Binding-site contacts:
Ligand atom C contacts residue THR73 of chain 1.A at 3.4 Å.
Ligand atom CG contacts residue TYR171 of chain 1.A at 3.4 Å (hydrophobic).
Ligand atom O contacts residue TRP147 of chain 1.A at 2.9 Å (h-bond).
Ligand atom NZ contacts residue ASP74 of chain 1.A at 2.9 Å (salt-bridge).
Ligand atom N contacts residue THR73 of chain 1.A at 3.4 Å.
Ligand atom CE contacts residue ASP74 of chain 1.A at 3.4 Å.
Ligand atom O contacts residue TRP167 of chain 1.A at 2.6 Å (h-bond).
Ligand atom CB contacts residue TYR99 of chain 1.A at 3.3 Å (hydrophobic).
Ligand atom CD2 contacts residue TYR171 of chain 1.A at 3.3 Å (hydrophobic).
Ligand atom OXT contacts residue TYR84 of chain 1.A at 2.6 Å (h-bond).
Ligand atom N contacts residue SER77 of chain 1.A at 2.9 Å (h-bond).
Ligand atom O contacts residue TYR159 of chain 1.A at 2.7 Å (h-bond).
Ligand atom CD1 contacts residue TYR7 of chain 1.A at 3.1 Å (hydrophobic).
Ligand atom CB contacts residue ILE66 of chain 1.A at 3.3 Å (hydrophobic).
Ligand atom O contacts residue TRP147 of chain 1.A at 3.5 Å.
Ligand atom CB contacts residue ASN63 of chain 1.A at 3.3 Å.
Ligand atom O contacts residue ASN80 of chain 1.A at 2.9 Å (h-bond).
Ligand atom O contacts residue LYS146 of chain 1.A at 3.2 Å (salt-bridge).
Ligand atom SG contacts residue ASN80 of chain 1.A at 3.2 Å (h-bond).
Ligand atom CD1 contacts residue SER77 of chain 1.A at 3.4 Å.
Ligand atom O contacts residue TYR7 of chain 1.A at 3.1 Å (h-bond).
Ligand atom OH contacts residue GLN155 of chain 1.A at 3.3 Å.
Ligand atom O contacts residue TYR84 of chain 1.A at 3.4 Å (h-bond).
Ligand atom NZ contacts residue SER97 of chain 1.A at 2.9 Å (h-bond).
Ligand atom CB contacts residue CYS76 of chain 1.A at 3.3 Å (hydrophobic).
Ligand atom CE2 contacts residue ASN63 of chain 1.A at 3.3 Å.
Ligand atom NZ contacts residue ASP9 of chain 1.A at 2.9 Å (salt-bridge).
Ligand atom NZ contacts residue ASP156 of chain 1.A at 2.7 Å (salt-bridge).
Ligand atom N contacts residue TYR99 of chain 1.A at 3.2 Å (h-bond).
Ligand atom CA contacts residue ASN63 of chain 1.A at 3.3 Å.
Ligand atom OXT contacts residue THR143 of chain 1.A at 2.7 Å (h-bond).
Ligand atom O contacts residue THR163 of chain 1.A at 3.0 Å.
Ligand atom C contacts residue TYR84 of chain 1.A at 3.4 Å (hydrophobic).
Ligand atom C contacts residue ASN63 of chain 1.A at 3.5 Å.
Ligand atom CA contacts residue SER77 of chain 1.A at 3.4 Å.
Ligand atom O contacts residue LYS146 of chain 1.A at 3.0 Å (salt-bridge).
Ligand atom O contacts residue ASN70 of chain 1.A at 2.9 Å (h-bond).
Ligand atom N contacts residue ASN70 of chain 1.A at 3.0 Å (h-bond).
Ligand atom SG contacts residue CYS76 of chain 1.A at 2.1 Å (h-bond).
Ligand atom N contacts residue ASN63 of chain 1.A at 2.8 Å (h-bond).

Sequence of chain 1.A:
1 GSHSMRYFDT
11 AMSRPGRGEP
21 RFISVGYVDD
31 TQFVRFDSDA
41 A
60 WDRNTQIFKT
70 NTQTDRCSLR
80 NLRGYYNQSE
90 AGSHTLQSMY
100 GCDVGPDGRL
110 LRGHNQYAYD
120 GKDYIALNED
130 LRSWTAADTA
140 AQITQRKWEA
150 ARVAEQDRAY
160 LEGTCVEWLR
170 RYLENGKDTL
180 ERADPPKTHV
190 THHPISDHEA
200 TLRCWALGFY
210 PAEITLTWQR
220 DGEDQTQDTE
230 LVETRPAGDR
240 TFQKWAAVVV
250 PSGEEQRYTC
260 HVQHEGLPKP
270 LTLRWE

The small molecule below binds the protein below.
Small molecule (SMILES): CC(C)C[C@H](NC(=O)[C@H](CS)NC(=O)[C@H](Cc1ccc(O)cc1)NC(=O)[C@H](CCCCN)NC(=O)[C@H](CCCCN)NC(=O)[C@H](CCCCN)NC(=O)[C@@H](NC(=O)[C@H](Cc1ccccc1)NC(=O)[C@H](C)NC(=O)[C@H](C)N)C(C)C)C(=O)O